This protein binds this small molecule.
Small molecule (SMILES): N[C@@H](Cc1c[nH]c[nH+]1)C(=O)O

Sequence of chain 1.B:
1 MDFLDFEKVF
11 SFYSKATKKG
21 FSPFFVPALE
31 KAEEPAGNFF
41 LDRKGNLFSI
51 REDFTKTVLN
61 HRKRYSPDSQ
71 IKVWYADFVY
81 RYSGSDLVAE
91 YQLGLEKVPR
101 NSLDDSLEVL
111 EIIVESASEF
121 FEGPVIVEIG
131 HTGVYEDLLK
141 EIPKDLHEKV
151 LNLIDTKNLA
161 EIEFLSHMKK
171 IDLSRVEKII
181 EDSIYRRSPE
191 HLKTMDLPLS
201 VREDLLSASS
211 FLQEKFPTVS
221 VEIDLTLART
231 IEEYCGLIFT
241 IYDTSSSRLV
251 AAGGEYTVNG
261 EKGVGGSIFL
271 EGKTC

Binding-site contacts:
Ligand atom CA contacts residue GLU161 of chain 1.B at 1.9 Å.
Ligand atom CA contacts residue LEU153 of chain 1.B at 4.5 Å (hydrophobic).
Ligand atom O contacts residue GLU161 of chain 1.B at 4.3 Å.
Ligand atom OXT contacts residue GLU161 of chain 1.B at 3.8 Å.
Ligand atom N contacts residue ASN158 of chain 1.B at 3.2 Å (h-bond).
Ligand atom CB contacts residue GLU161 of chain 1.B at 2.7 Å.
Ligand atom ND1 contacts residue PHE80 of chain 1.E at 4.1 Å.
Ligand atom CD2 contacts residue HIS172 of chain 1.E at 3.5 Å.
Ligand atom N contacts residue LEU153 of chain 1.B at 4.1 Å.
Ligand atom CB contacts residue ARG170 of chain 1.E at 4.1 Å.
Ligand atom N contacts residue HIS172 of chain 1.E at 3.9 Å.
Ligand atom C contacts residue GLU161 of chain 1.B at 3.3 Å.
Ligand atom CD2 contacts residue THR65 of chain 1.E at 3.3 Å.
Ligand atom OXT contacts residue LEU153 of chain 1.B at 4.0 Å.
Ligand atom CE1 contacts residue THR65 of chain 1.E at 2.1 Å.
Ligand atom N contacts residue GLU161 of chain 1.B at 1.6 Å (salt-bridge).
Ligand atom CE1 contacts residue HIS172 of chain 1.E at 2.2 Å.
Ligand atom ND1 contacts residue ARG170 of chain 1.E at 3.6 Å.
Ligand atom NE2 contacts residue THR65 of chain 1.E at 2.2 Å (h-bond).
Ligand atom N contacts residue PHE80 of chain 1.E at 4.0 Å.
Ligand atom CG contacts residue HIS172 of chain 1.E at 3.6 Å.
Ligand atom CG contacts residue GLU161 of chain 1.B at 3.9 Å.
Ligand atom ND1 contacts residue THR65 of chain 1.E at 3.1 Å (h-bond).
Ligand atom CG contacts residue THR65 of chain 1.E at 3.8 Å.
Ligand atom ND1 contacts residue HIS172 of chain 1.E at 3.0 Å (h-bond).
Ligand atom NE2 contacts residue HIS172 of chain 1.E at 2.6 Å (h-bond).
Ligand atom CE1 contacts residue ARG170 of chain 1.E at 3.7 Å.

Sequence of chain 1.E:
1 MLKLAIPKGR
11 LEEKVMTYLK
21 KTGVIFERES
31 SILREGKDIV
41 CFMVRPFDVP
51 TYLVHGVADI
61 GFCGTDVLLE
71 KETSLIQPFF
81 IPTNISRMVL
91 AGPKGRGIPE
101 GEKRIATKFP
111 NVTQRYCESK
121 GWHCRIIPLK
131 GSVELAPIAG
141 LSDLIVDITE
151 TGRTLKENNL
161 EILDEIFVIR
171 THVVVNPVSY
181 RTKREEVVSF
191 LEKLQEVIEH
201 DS